Binding-site contacts:
Ligand atom C8 contacts residue TYR13 of chain 1.A at 3.5 Å (hydrophobic).
Ligand atom O3G contacts residue LYS42 of chain 1.A at 2.9 Å (salt-bridge).
Ligand atom N3B contacts residue ASN38 of chain 1.A at 2.5 Å (h-bond).
Ligand atom O1A contacts residue THR43 of chain 1.A at 3.1 Å (h-bond).
Ligand atom N9 contacts residue TYR13 of chain 1.A at 3.5 Å.
Ligand atom O4' contacts residue VAL18 of chain 1.A at 3.7 Å.
Ligand atom C5' contacts residue GLY41 of chain 1.A at 3.7 Å.
Ligand atom N6 contacts residue TYR13 of chain 1.A at 3.5 Å.
Ligand atom C4 contacts residue TYR13 of chain 1.A at 3.5 Å (hydrophobic).
Ligand atom O2G contacts residue GLU81 of chain 1.A at 2.4 Å (salt-bridge).
Ligand atom O2A contacts residue GLY41 of chain 1.A at 3.3 Å.
Ligand atom N7 contacts residue TYR13 of chain 1.A at 3.2 Å (h-bond).
Ligand atom PB contacts residue ASN38 of chain 1.A at 3.3 Å.
Ligand atom O2G contacts residue THR43 of chain 1.A at 3.2 Å (h-bond).
Ligand atom PG contacts residue ASN38 of chain 1.A at 3.3 Å.
Ligand atom O1B contacts residue GLY41 of chain 1.A at 3.6 Å.
Ligand atom O2B contacts residue MG1 of chain 1.F at 2.1 Å.
Ligand atom O3A contacts residue LYS42 of chain 1.A at 3.5 Å (salt-bridge).
Ligand atom O1B contacts residue MG1 of chain 1.F at 3.7 Å.
Ligand atom O1B contacts residue ALA40 of chain 1.A at 3.4 Å (h-bond).
Ligand atom O1B contacts residue HIS37 of chain 1.A at 2.9 Å (h-bond).
Ligand atom O2B contacts residue THR43 of chain 1.A at 2.5 Å (h-bond).
Ligand atom O1G contacts residue ASN38 of chain 1.A at 2.7 Å (h-bond).
Ligand atom O1B contacts residue ASN38 of chain 1.A at 3.2 Å.
Ligand atom C6 contacts residue TYR13 of chain 1.A at 3.5 Å (hydrophobic).
Ligand atom N3B contacts residue MG1 of chain 1.F at 3.2 Å.
Ligand atom O1B contacts residue LYS42 of chain 1.A at 3.2 Å (salt-bridge).
Ligand atom O2A contacts residue THR44 of chain 1.A at 2.7 Å (h-bond).
Ligand atom PB contacts residue LYS42 of chain 1.A at 3.6 Å.
Ligand atom O1B contacts residue GLY39 of chain 1.A at 3.5 Å (h-bond).
Ligand atom C5' contacts residue GLY39 of chain 1.A at 3.5 Å.
Ligand atom C5 contacts residue TYR13 of chain 1.A at 3.3 Å (hydrophobic).
Ligand atom PB contacts residue MG1 of chain 1.F at 3.1 Å.
Ligand atom PG contacts residue MG1 of chain 1.F at 2.5 Å.
Ligand atom O2A contacts residue LYS42 of chain 1.A at 3.4 Å (salt-bridge).
Ligand atom O3A contacts residue GLY41 of chain 1.A at 3.0 Å (h-bond).
Ligand atom O2G contacts residue MG1 of chain 1.F at 2.1 Å.
Ligand atom O2A contacts residue THR43 of chain 1.A at 2.9 Å (h-bond).
Ligand atom O2B contacts residue LYS42 of chain 1.A at 3.1 Å (salt-bridge).
Ligand atom O3G contacts residue MG1 of chain 1.F at 2.3 Å.

Sequence of chain 1.A:
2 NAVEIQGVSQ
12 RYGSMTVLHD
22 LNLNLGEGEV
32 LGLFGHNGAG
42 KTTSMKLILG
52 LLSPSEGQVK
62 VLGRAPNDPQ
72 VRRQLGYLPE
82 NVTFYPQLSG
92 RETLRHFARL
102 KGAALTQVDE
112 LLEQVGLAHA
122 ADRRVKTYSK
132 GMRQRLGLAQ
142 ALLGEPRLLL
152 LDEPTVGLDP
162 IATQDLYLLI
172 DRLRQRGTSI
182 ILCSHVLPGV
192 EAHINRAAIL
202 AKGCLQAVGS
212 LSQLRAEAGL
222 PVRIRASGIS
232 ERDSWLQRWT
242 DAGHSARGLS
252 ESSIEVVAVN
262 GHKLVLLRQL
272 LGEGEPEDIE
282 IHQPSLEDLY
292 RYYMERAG

The protein below binds the small molecule below.
Small molecule (SMILES): Nc1ncnc2c1ncn2[C@@H]1O[C@H](CO[P](=O)(O)O[P](=O)(O)NP(=O)(O)O)[C@@H](O)[C@H]1O